Binding-site contacts:
Ligand atom O7 contacts residue ASN222 of chain 1.D at 4.2 Å.
Ligand atom C3 contacts residue ASN223 of chain 1.D at 3.8 Å.
Ligand atom C4 contacts residue ASN223 of chain 1.D at 4.2 Å.
Ligand atom C5 contacts residue ASN223 of chain 1.D at 3.7 Å.
Ligand atom C1 contacts residue ASN223 of chain 1.D at 1.4 Å.
Ligand atom O7 contacts residue ASN223 of chain 1.D at 4.1 Å.
Ligand atom C2 contacts residue ASN223 of chain 1.D at 2.5 Å.
Ligand atom O7 contacts residue LYS218 of chain 1.D at 4.3 Å.
Ligand atom C7 contacts residue ASN223 of chain 1.D at 3.5 Å.
Ligand atom N2 contacts residue ASN223 of chain 1.D at 2.9 Å (h-bond).
Ligand atom O7 contacts residue GLU219 of chain 1.D at 3.9 Å.
Ligand atom C8 contacts residue GLU219 of chain 1.D at 4.5 Å.
Ligand atom O5 contacts residue ASN223 of chain 1.D at 2.4 Å (h-bond).
Ligand atom C8 contacts residue ASN223 of chain 1.D at 3.2 Å.

The small molecule below binds the protein below.
Small molecule (SMILES): CC(=O)N[C@@H]1[C@@H](O)[C@H](O)[C@@H](CO)O[C@H]1O

Sequence of chain 1.D:
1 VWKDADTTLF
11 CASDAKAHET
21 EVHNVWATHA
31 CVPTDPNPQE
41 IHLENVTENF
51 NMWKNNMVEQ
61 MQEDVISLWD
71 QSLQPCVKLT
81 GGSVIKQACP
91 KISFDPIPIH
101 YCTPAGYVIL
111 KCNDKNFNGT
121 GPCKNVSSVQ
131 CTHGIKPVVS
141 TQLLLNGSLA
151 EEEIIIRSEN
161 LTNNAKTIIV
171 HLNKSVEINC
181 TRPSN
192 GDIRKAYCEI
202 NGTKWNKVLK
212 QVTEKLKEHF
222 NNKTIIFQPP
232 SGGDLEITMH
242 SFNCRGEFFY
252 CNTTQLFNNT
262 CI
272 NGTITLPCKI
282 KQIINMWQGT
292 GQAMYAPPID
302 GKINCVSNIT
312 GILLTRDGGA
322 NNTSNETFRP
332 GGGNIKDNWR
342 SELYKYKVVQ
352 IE